Binding-site contacts:
Ligand atom C contacts residue ARG237 of chain 1.A at 4.1 Å.
Ligand atom OXT contacts residue HIS205 of chain 1.A at 3.4 Å.
Ligand atom CG contacts residue HIS234 of chain 1.A at 4.0 Å.
Ligand atom N contacts residue CYS297 of chain 1.A at 2.9 Å (h-bond).
Ligand atom N contacts residue ASP293 of chain 1.A at 3.7 Å.
Ligand atom CD contacts residue PHE260 of chain 1.A at 3.5 Å (hydrophobic).
Ligand atom CB contacts residue HIS234 of chain 1.A at 3.5 Å.
Ligand atom CA contacts residue DAS1 of chain 1.E at 2.6 Å.
Ligand atom NZ contacts residue GLN266 of chain 1.A at 3.1 Å (h-bond).
Ligand atom C contacts residue PRO299 of chain 1.A at 3.7 Å (hydrophobic).
Ligand atom CG contacts residue PHE260 of chain 1.A at 3.5 Å (hydrophobic).
Ligand atom CA contacts residue CYS297 of chain 1.A at 3.6 Å (hydrophobic).
Ligand atom CB contacts residue ASP293 of chain 1.A at 3.6 Å.
Ligand atom CE contacts residue LEU298 of chain 1.A at 3.7 Å (hydrophobic).
Ligand atom OXT contacts residue DAS1 of chain 1.E at 2.8 Å (h-bond).
Ligand atom CA contacts residue PRO299 of chain 1.A at 3.8 Å (hydrophobic).
Ligand atom OXT contacts residue TYR140 of chain 1.A at 2.8 Å (h-bond).
Ligand atom CB contacts residue ARG237 of chain 1.A at 3.9 Å.
Ligand atom C contacts residue ARG173 of chain 1.A at 3.2 Å.
Ligand atom O contacts residue PRO299 of chain 1.A at 3.8 Å.
Ligand atom O contacts residue HIS205 of chain 1.A at 4.0 Å.
Ligand atom N contacts residue LEU298 of chain 1.A at 4.1 Å.
Ligand atom N contacts residue ZN1 of chain 1.C at 4.0 Å.
Ligand atom CD contacts residue ARG237 of chain 1.A at 3.5 Å.
Ligand atom C contacts residue HIS205 of chain 1.A at 3.7 Å.
Ligand atom CB contacts residue DAS1 of chain 1.E at 3.2 Å.
Ligand atom CG contacts residue ARG237 of chain 1.A at 4.0 Å.
Ligand atom O contacts residue ARG237 of chain 1.A at 3.4 Å (salt-bridge).
Ligand atom O contacts residue ARG173 of chain 1.A at 3.5 Å (salt-bridge).
Ligand atom CG contacts residue LEU298 of chain 1.A at 3.8 Å (hydrophobic).
Ligand atom NZ contacts residue PHE260 of chain 1.A at 4.1 Å.
Ligand atom CE contacts residue GLN266 of chain 1.A at 4.1 Å.
Ligand atom C contacts residue TYR140 of chain 1.A at 3.9 Å (hydrophobic).
Ligand atom C contacts residue DAS1 of chain 1.E at 3.2 Å.
Ligand atom CB contacts residue ZN1 of chain 1.D at 3.8 Å.
Ligand atom CE contacts residue PRO299 of chain 1.A at 4.1 Å (hydrophobic).
Ligand atom N contacts residue DAS1 of chain 1.E at 1.4 Å.
Ligand atom OXT contacts residue ARG173 of chain 1.A at 2.4 Å (salt-bridge).
Ligand atom NZ contacts residue LEU298 of chain 1.A at 4.1 Å.
Ligand atom CG contacts residue ASP293 of chain 1.A at 3.9 Å.

Sequence of chain 1.A:
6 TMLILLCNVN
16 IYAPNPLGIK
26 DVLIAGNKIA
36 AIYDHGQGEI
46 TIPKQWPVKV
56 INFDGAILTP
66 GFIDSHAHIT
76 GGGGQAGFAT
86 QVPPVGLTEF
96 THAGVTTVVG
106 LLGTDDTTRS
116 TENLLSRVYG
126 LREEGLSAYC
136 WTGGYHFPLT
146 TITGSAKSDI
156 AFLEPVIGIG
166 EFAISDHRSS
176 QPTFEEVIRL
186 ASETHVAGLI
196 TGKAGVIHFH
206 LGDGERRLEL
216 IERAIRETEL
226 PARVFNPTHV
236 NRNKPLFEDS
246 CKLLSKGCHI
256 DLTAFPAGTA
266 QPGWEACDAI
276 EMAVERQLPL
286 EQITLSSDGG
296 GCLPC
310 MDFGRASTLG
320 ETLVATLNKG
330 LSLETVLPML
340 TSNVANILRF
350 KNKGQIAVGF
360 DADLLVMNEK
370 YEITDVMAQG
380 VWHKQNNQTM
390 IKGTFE

This small molecule binds to this protein.
Small molecule (SMILES): NCCCC[C@@H](N)C(=O)O